Binding-site contacts:
Ligand atom N2 contacts residue ASN61 of chain 1.B at 2.8 Å (h-bond).
Ligand atom O7 contacts residue ASN61 of chain 1.B at 4.4 Å.
Ligand atom O5 contacts residue ASN61 of chain 1.B at 2.5 Å (h-bond).
Ligand atom C3 contacts residue ASN61 of chain 1.B at 3.8 Å.
Ligand atom C7 contacts residue ASN61 of chain 1.B at 3.8 Å.
Ligand atom C5 contacts residue ASN61 of chain 1.B at 3.7 Å.
Ligand atom C1 contacts residue ASN61 of chain 1.B at 1.4 Å.
Ligand atom O6 contacts residue ASN61 of chain 1.B at 4.1 Å.
Ligand atom C2 contacts residue ASN61 of chain 1.B at 2.4 Å.
Ligand atom C4 contacts residue ASN61 of chain 1.B at 4.3 Å.
Ligand atom N2 contacts residue TYR28 of chain 1.B at 4.0 Å.
Ligand atom C1 contacts residue TYR28 of chain 1.B at 3.9 Å (hydrophobic).

Sequence of chain 1.B:
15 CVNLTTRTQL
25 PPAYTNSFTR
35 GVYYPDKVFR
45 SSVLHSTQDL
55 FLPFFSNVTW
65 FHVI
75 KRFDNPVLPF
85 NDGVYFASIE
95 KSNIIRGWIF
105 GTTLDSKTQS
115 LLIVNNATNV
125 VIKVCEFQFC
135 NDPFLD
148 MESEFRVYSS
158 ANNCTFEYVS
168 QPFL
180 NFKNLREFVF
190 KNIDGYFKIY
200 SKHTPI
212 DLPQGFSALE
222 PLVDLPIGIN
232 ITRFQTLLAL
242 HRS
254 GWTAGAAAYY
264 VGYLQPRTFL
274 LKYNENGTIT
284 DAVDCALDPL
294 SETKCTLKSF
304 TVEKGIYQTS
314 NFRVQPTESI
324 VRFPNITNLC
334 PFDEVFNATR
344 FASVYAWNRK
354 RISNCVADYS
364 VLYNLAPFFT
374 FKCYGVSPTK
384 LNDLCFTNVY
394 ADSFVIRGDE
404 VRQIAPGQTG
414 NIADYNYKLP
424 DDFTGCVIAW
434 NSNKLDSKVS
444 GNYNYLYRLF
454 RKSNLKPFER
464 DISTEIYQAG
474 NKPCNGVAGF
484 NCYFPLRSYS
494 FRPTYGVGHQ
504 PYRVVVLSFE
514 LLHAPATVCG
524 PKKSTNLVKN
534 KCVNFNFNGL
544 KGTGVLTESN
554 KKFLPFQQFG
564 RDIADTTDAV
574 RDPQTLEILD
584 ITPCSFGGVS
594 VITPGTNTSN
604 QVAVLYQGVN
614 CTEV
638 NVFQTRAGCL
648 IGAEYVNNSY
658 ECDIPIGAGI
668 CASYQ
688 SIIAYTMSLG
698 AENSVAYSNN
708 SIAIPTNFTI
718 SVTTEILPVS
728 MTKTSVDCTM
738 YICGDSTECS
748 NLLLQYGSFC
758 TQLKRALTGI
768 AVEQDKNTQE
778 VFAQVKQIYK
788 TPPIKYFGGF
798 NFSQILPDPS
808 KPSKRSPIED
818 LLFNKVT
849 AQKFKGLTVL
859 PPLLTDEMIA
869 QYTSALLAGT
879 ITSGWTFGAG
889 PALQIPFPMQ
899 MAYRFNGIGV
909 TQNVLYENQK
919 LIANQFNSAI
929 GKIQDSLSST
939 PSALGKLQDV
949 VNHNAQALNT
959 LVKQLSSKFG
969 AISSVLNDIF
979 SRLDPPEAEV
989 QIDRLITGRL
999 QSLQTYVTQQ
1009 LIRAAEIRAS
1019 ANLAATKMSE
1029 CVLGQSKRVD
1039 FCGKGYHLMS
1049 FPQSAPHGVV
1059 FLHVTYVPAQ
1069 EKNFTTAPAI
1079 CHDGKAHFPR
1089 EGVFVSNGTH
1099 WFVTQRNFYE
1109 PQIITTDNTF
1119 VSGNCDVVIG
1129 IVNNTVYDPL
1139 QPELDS

This small molecule binds to this protein.
Small molecule (SMILES): CC(=O)N[C@@H]1[C@@H](O)[C@H](O)[C@@H](CO)O[C@H]1O